This protein binds this small molecule.
Small molecule (SMILES): CC(C)(C)NC[C@H](O)c1ccc(O)c(CO)c1

Sequence of chain 1.E:
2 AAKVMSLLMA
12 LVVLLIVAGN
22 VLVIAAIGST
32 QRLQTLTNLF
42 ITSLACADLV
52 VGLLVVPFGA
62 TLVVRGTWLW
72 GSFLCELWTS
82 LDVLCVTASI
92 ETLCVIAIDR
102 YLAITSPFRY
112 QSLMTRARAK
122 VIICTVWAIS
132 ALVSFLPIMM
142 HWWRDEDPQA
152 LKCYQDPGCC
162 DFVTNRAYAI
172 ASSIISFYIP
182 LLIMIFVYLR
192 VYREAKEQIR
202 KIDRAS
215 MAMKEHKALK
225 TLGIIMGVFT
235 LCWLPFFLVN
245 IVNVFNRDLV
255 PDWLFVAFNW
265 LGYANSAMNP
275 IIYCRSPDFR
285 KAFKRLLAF

Binding-site contacts:
Ligand atom N1 contacts residue ASN263 of chain 1.E at 2.9 Å (h-bond).
Ligand atom C5 contacts residue ASN263 of chain 1.E at 3.5 Å.
Ligand atom O1 contacts residue SER177 of chain 1.E at 2.9 Å (h-bond).
Ligand atom C6 contacts residue THR80 of chain 1.E at 4.0 Å.
Ligand atom O1 contacts residue VAL84 of chain 1.E at 3.8 Å.
Ligand atom C3 contacts residue ASP83 of chain 1.E at 3.2 Å.
Ligand atom O1 contacts residue SER173 of chain 1.E at 3.1 Å (h-bond).
Ligand atom O2 contacts residue TYR169 of chain 1.E at 3.6 Å.
Ligand atom C7 contacts residue TRP79 of chain 1.E at 3.6 Å (hydrophobic).
Ligand atom N1 contacts residue TYR267 of chain 1.E at 3.7 Å.
Ligand atom C12 contacts residue PHE241 of chain 1.E at 3.9 Å (hydrophobic).
Ligand atom C2 contacts residue ASN244 of chain 1.E at 3.6 Å.
Ligand atom O2 contacts residue PHE163 of chain 1.E at 3.5 Å.
Ligand atom C1 contacts residue ASP83 of chain 1.E at 3.3 Å.
Ligand atom C9 contacts residue VAL87 of chain 1.E at 3.9 Å (hydrophobic).
Ligand atom C4 contacts residue ASP83 of chain 1.E at 3.7 Å.
Ligand atom C7 contacts residue TYR267 of chain 1.E at 3.2 Å (hydrophobic).
Ligand atom C5 contacts residue PHE163 of chain 1.E at 3.6 Å (hydrophobic).
Ligand atom O3 contacts residue ASN263 of chain 1.E at 3.3 Å (h-bond).
Ligand atom C3 contacts residue ASN263 of chain 1.E at 3.7 Å.
Ligand atom C11 contacts residue PHE241 of chain 1.E at 3.8 Å (hydrophobic).
Ligand atom C1 contacts residue PHE240 of chain 1.E at 3.6 Å (hydrophobic).
Ligand atom C1 contacts residue ASN263 of chain 1.E at 3.6 Å.
Ligand atom C6 contacts residue ASP83 of chain 1.E at 3.8 Å.
Ligand atom O3 contacts residue ASP83 of chain 1.E at 2.6 Å (salt-bridge).
Ligand atom C9 contacts residue ASP83 of chain 1.E at 3.6 Å.
Ligand atom C13 contacts residue PHE240 of chain 1.E at 3.7 Å (hydrophobic).
Ligand atom C11 contacts residue SER177 of chain 1.E at 3.9 Å.
Ligand atom C8 contacts residue ASP83 of chain 1.E at 3.8 Å.
Ligand atom O3 contacts residue VAL87 of chain 1.E at 4.0 Å.
Ligand atom C11 contacts residue VAL84 of chain 1.E at 3.9 Å (hydrophobic).
Ligand atom C2 contacts residue SER173 of chain 1.E at 3.3 Å.
Ligand atom C10 contacts residue PHE241 of chain 1.E at 3.9 Å (hydrophobic).
Ligand atom N1 contacts residue ASP83 of chain 1.E at 3.1 Å (salt-bridge).
Ligand atom C10 contacts residue VAL84 of chain 1.E at 3.7 Å (hydrophobic).
Ligand atom C7 contacts residue ASN263 of chain 1.E at 3.5 Å.
Ligand atom O2 contacts residue SER173 of chain 1.E at 2.7 Å (h-bond).
Ligand atom C7 contacts residue ASP83 of chain 1.E at 3.5 Å.
Ligand atom C4 contacts residue ASN263 of chain 1.E at 3.5 Å.
Ligand atom C9 contacts residue VAL84 of chain 1.E at 3.9 Å (hydrophobic).